A protein and the small-molecule ligand that binds it are described below.
Small molecule (SMILES): CC(=O)N[C@H]1[C@H](O[C@H]2[C@H](O)[C@@H](NC(C)=O)CO[C@@H]2CO)O[C@H](CO)[C@@H](O)[C@@H]1O

Sequence of chain 1.A:
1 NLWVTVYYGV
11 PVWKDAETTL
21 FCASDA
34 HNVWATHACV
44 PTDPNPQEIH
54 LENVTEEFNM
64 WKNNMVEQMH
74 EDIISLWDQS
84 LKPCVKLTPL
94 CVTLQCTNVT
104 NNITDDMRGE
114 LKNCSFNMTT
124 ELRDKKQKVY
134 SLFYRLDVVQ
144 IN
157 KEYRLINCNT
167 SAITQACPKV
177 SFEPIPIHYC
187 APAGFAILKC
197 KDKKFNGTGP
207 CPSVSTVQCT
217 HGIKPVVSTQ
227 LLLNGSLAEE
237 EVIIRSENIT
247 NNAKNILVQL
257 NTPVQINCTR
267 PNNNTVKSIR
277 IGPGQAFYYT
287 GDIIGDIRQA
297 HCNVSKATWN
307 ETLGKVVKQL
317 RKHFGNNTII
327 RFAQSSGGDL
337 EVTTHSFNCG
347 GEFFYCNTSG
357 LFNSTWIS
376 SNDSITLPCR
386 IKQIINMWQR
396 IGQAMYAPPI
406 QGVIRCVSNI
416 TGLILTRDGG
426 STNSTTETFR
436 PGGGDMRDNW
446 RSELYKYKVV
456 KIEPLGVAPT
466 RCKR

Binding-site contacts:
Ligand atom C8 contacts residue ASN104 of chain 1.A at 3.9 Å.
Ligand atom C1 contacts residue TYR133 of chain 1.A at 4.1 Å (hydrophobic).
Ligand atom C7 contacts residue LEU135 of chain 1.A at 4.4 Å (hydrophobic).
Ligand atom C3 contacts residue TYR133 of chain 1.A at 4.3 Å (hydrophobic).
Ligand atom N2 contacts residue TYR133 of chain 1.A at 4.5 Å.
Ligand atom O7 contacts residue ASN104 of chain 1.A at 3.3 Å (h-bond).
Ligand atom C2 contacts residue ASN116 of chain 1.A at 2.5 Å.
Ligand atom C4 contacts residue ASN116 of chain 1.A at 4.4 Å.
Ligand atom C1 contacts residue ASN116 of chain 1.A at 1.5 Å.
Ligand atom C7 contacts residue ASN116 of chain 1.A at 3.3 Å.
Ligand atom C8 contacts residue LEU135 of chain 1.A at 3.8 Å (hydrophobic).
Ligand atom O7 contacts residue VAL102 of chain 1.A at 4.2 Å.
Ligand atom C5 contacts residue ASN116 of chain 1.A at 3.8 Å.
Ligand atom C8 contacts residue ASN116 of chain 1.A at 4.5 Å.
Ligand atom N2 contacts residue ASN116 of chain 1.A at 3.0 Å (h-bond).
Ligand atom C8 contacts residue ASP288 of chain 1.A at 3.8 Å.
Ligand atom O5 contacts residue ASN116 of chain 1.A at 2.5 Å (h-bond).
Ligand atom O7 contacts residue ASN116 of chain 1.A at 3.3 Å (h-bond).
Ligand atom C3 contacts residue ASN116 of chain 1.A at 3.9 Å.
Ligand atom C8 contacts residue VAL102 of chain 1.A at 3.9 Å (hydrophobic).
Ligand atom C7 contacts residue ASN104 of chain 1.A at 3.8 Å.